Binding-site contacts:
Ligand atom C4 contacts residue ARG451 of chain 1.D at 3.7 Å.
Ligand atom C6 contacts residue GLU227 of chain 1.D at 3.8 Å.
Ligand atom O4 contacts residue ILE450 of chain 1.D at 3.5 Å.
Ligand atom C6 contacts residue GLY393 of chain 1.D at 3.7 Å.
Ligand atom O5 contacts residue SER457 of chain 1.D at 3.8 Å.
Ligand atom C6 contacts residue ARG451 of chain 1.D at 3.6 Å.
Ligand atom O7 contacts residue SER457 of chain 1.D at 3.4 Å.
Ligand atom C1 contacts residue GLU227 of chain 1.D at 3.6 Å.
Ligand atom C5 contacts residue ASN278 of chain 1.D at 3.7 Å.
Ligand atom O6 contacts residue ILE454 of chain 1.D at 3.4 Å.
Ligand atom O6 contacts residue GLU227 of chain 1.D at 3.0 Å (salt-bridge).
Ligand atom O5 contacts residue NAG1 of chain 1.HA at 3.5 Å.
Ligand atom O6 contacts residue GLN453 of chain 1.D at 4.0 Å.
Ligand atom O6 contacts residue ARG268 of chain 1.D at 3.9 Å.
Ligand atom C3 contacts residue GLU227 of chain 1.D at 3.9 Å.
Ligand atom C1 contacts residue NAG1 of chain 1.HA at 3.9 Å.
Ligand atom C5 contacts residue SER457 of chain 1.D at 3.3 Å.
Ligand atom O5 contacts residue ASN278 of chain 1.D at 2.4 Å (h-bond).
Ligand atom O4 contacts residue SER457 of chain 1.D at 3.7 Å.
Ligand atom C1 contacts residue SER457 of chain 1.D at 3.5 Å.
Ligand atom O6 contacts residue GLY393 of chain 1.D at 3.6 Å.
Ligand atom O7 contacts residue ASN391 of chain 1.D at 3.9 Å.
Ligand atom O6 contacts residue ARG451 of chain 1.D at 2.8 Å (salt-bridge).
Ligand atom C3 contacts residue SER457 of chain 1.D at 3.4 Å.
Ligand atom C7 contacts residue ASN278 of chain 1.D at 3.9 Å.
Ligand atom C3 contacts residue ASN278 of chain 1.D at 3.7 Å.
Ligand atom C5 contacts residue NAG1 of chain 1.HA at 3.7 Å.
Ligand atom O6 contacts residue VAL224 of chain 1.D at 3.7 Å.
Ligand atom C6 contacts residue GLY452 of chain 1.D at 3.9 Å.
Ligand atom N2 contacts residue ASN278 of chain 1.D at 2.9 Å (h-bond).
Ligand atom O6 contacts residue GLY452 of chain 1.D at 3.3 Å.
Ligand atom N2 contacts residue GLU227 of chain 1.D at 3.9 Å.
Ligand atom O6 contacts residue GLY393 of chain 1.D at 3.5 Å (h-bond).
Ligand atom O6 contacts residue SER225 of chain 1.D at 3.7 Å.
Ligand atom C2 contacts residue ASN278 of chain 1.D at 2.4 Å.
Ligand atom C8 contacts residue ASN391 of chain 1.D at 4.0 Å.
Ligand atom C4 contacts residue SER457 of chain 1.D at 3.8 Å.
Ligand atom O3 contacts residue CYS392 of chain 1.D at 3.7 Å.
Ligand atom C1 contacts residue ASN278 of chain 1.D at 1.4 Å.
Ligand atom O4 contacts residue ARG451 of chain 1.D at 2.8 Å (salt-bridge).

Sequence of chain 1.D:
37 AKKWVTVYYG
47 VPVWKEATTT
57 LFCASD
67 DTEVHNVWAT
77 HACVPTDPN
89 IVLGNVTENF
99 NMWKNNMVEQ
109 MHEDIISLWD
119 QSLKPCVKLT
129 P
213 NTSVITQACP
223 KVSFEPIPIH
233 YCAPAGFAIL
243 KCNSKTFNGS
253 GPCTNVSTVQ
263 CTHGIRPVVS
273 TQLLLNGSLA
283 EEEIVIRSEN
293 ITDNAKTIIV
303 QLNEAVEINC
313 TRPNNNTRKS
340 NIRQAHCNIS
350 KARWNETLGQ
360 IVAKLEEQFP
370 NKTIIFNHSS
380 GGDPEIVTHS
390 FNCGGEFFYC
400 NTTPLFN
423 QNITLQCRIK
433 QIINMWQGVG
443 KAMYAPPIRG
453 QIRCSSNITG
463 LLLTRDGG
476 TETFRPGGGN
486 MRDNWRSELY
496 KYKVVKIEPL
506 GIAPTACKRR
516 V

A protein and the small-molecule ligand that binds it are described below.
Small molecule (SMILES): CC(=O)N[C@H]1[C@H](O[C@H]2[C@H](O)[C@@H](NC(C)=O)CO[C@@H]2CO)O[C@H](CO)[C@@H](O[C@@H]2O[C@H](CO)[C@@H](O)[C@H](O[C@H]3O[C@H](CO)[C@@H](O)[C@H](O)[C@@H]3O[C@H]3O[C@H](CO)[C@@H](O)[C@H](O)[C@@H]3O)[C@@H]2O)[C@@H]1O